Sequence of chain 1.E:
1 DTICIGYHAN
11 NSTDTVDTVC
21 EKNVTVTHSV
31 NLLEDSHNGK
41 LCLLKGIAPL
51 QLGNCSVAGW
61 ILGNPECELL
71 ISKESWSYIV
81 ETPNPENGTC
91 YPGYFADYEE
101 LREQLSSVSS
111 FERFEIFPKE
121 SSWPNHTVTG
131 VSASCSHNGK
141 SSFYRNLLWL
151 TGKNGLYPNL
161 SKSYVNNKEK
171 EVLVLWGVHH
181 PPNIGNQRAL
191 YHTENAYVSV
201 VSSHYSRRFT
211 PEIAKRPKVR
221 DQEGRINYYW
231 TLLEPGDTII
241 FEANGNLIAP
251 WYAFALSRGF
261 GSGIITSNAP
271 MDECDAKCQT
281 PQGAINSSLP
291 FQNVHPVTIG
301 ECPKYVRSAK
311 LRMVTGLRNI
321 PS

The small molecule below binds the protein below.
Small molecule (SMILES): CC(=O)N[C@@H]1[C@@H](O)[C@H](O)[C@@H](CO)O[C@H]1O

Binding-site contacts:
Ligand atom N2 contacts residue ASN23 of chain 1.E at 2.9 Å (h-bond).
Ligand atom C4 contacts residue ASN23 of chain 1.E at 4.2 Å.
Ligand atom C3 contacts residue ASN23 of chain 1.E at 3.8 Å.
Ligand atom C8 contacts residue ASN23 of chain 1.E at 4.3 Å.
Ligand atom O7 contacts residue ASN23 of chain 1.E at 3.0 Å.
Ligand atom C2 contacts residue ASN23 of chain 1.E at 2.5 Å.
Ligand atom C1 contacts residue ASN23 of chain 1.E at 1.4 Å.
Ligand atom C7 contacts residue ASN23 of chain 1.E at 3.1 Å.
Ligand atom C5 contacts residue ASN23 of chain 1.E at 3.7 Å.
Ligand atom O5 contacts residue ASN23 of chain 1.E at 2.4 Å (h-bond).
Ligand atom O7 contacts residue THR15 of chain 1.E at 4.3 Å.